Binding-site contacts:
Ligand atom N2 contacts residue ASP123 of chain 1.E at 3.0 Å (salt-bridge).
Ligand atom O2B contacts residue LYS20 of chain 1.E at 3.0 Å (salt-bridge).
Ligand atom O1A contacts residue GLY19 of chain 1.E at 3.5 Å.
Ligand atom O3G contacts residue PRO38 of chain 1.E at 3.4 Å.
Ligand atom O2' contacts residue VAL33 of chain 1.E at 2.9 Å (h-bond).
Ligand atom C6 contacts residue ASP123 of chain 1.E at 3.5 Å.
Ligand atom O2' contacts residue ASP34 of chain 1.E at 3.1 Å (salt-bridge).
Ligand atom O1B contacts residue SER21 of chain 1.E at 3.0 Å (h-bond).
Ligand atom N1 contacts residue ASP123 of chain 1.E at 2.7 Å (salt-bridge).
Ligand atom O4' contacts residue LYS121 of chain 1.E at 3.1 Å (salt-bridge).
Ligand atom O2' contacts residue PHE32 of chain 1.E at 3.5 Å.
Ligand atom O2G contacts residue LYS20 of chain 1.E at 2.9 Å (salt-bridge).
Ligand atom O1A contacts residue ALA22 of chain 1.E at 2.9 Å (h-bond).
Ligand atom N3B contacts residue GLY17 of chain 1.E at 3.1 Å (h-bond).
Ligand atom O2G contacts residue GLY64 of chain 1.E at 3.0 Å (h-bond).
Ligand atom N2 contacts residue LEU124 of chain 1.E at 3.6 Å.
Ligand atom C2' contacts residue VAL33 of chain 1.E at 3.6 Å (hydrophobic).
Ligand atom C8 contacts residue ALA22 of chain 1.E at 3.6 Å (hydrophobic).
Ligand atom O2B contacts residue GLY17 of chain 1.E at 3.5 Å (h-bond).
Ligand atom O6 contacts residue ASP123 of chain 1.E at 3.5 Å (salt-bridge).
Ligand atom O3' contacts residue TYR36 of chain 1.E at 3.6 Å.
Ligand atom N7 contacts residue ALA150 of chain 1.E at 3.6 Å.
Ligand atom O6 contacts residue SER149 of chain 1.E at 3.4 Å.
Ligand atom O2G contacts residue GLY16 of chain 1.E at 3.2 Å.
Ligand atom O1B contacts residue MG1 of chain 1.R at 2.6 Å.
Ligand atom O1G contacts residue MG1 of chain 1.R at 2.4 Å.
Ligand atom N7 contacts residue ASN120 of chain 1.E at 3.1 Å (h-bond).
Ligand atom O6 contacts residue LYS121 of chain 1.E at 3.4 Å (salt-bridge).
Ligand atom C2 contacts residue ASP123 of chain 1.E at 3.6 Å.
Ligand atom O3A contacts residue GLY19 of chain 1.E at 3.3 Å (h-bond).
Ligand atom N9 contacts residue LYS121 of chain 1.E at 3.7 Å.
Ligand atom O2B contacts residue VAL18 of chain 1.E at 3.5 Å (h-bond).
Ligand atom PG contacts residue MG1 of chain 1.R at 3.7 Å.
Ligand atom O1A contacts residue SER21 of chain 1.E at 3.4 Å.
Ligand atom C5' contacts residue GLY17 of chain 1.E at 3.6 Å.
Ligand atom O2B contacts residue GLY19 of chain 1.E at 3.0 Å (h-bond).
Ligand atom O3' contacts residue ASP34 of chain 1.E at 3.0 Å (salt-bridge).
Ligand atom O6 contacts residue ALA150 of chain 1.E at 2.8 Å (h-bond).
Ligand atom C6 contacts residue LYS121 of chain 1.E at 3.6 Å.
Ligand atom O6 contacts residue ASN120 of chain 1.E at 3.2 Å (h-bond).

This small molecule binds to this protein.
Small molecule (SMILES): Nc1nc2c(ncn2[C@@H]2O[C@H](CO[P](=O)(O)O[P](=O)(O)NP(=O)(O)O)[C@@H](O)[C@H]2O)c(=O)[nH]1

Sequence of chain 1.E:
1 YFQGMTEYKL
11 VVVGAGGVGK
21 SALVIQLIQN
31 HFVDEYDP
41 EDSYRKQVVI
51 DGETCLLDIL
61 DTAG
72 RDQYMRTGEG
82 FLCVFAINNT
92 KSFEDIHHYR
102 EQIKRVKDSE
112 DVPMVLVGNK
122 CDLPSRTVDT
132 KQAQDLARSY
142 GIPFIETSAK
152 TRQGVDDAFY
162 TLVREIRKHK